Sequence of chain 1.B:
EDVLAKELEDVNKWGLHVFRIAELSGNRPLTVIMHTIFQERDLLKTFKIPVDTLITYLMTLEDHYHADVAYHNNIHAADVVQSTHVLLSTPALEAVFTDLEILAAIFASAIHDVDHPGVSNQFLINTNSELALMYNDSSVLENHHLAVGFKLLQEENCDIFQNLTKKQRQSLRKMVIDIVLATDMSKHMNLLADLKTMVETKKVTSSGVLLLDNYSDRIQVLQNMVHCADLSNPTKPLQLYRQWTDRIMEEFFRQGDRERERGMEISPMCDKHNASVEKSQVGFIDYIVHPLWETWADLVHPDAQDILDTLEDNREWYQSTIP

Binding-site contacts:
Ligand atom C3 contacts residue MET357 of chain 1.B at 3.5 Å (hydrophobic).
Ligand atom O41 contacts residue HIS160 of chain 1.B at 3.1 Å (h-bond).
Ligand atom C5 contacts residue PHE372 of chain 1.B at 3.4 Å (hydrophobic).
Ligand atom C17 contacts residue TYR159 of chain 1.B at 3.7 Å (hydrophobic).
Ligand atom O41 contacts residue ZN1 of chain 1.F at 2.1 Å.
Ligand atom C23 contacts residue MET273 of chain 1.B at 3.5 Å (hydrophobic).
Ligand atom C24 contacts residue MET273 of chain 1.B at 3.6 Å (hydrophobic).
Ligand atom C8 contacts residue PHE372 of chain 1.B at 3.5 Å (hydrophobic).
Ligand atom F38 contacts residue GLY371 of chain 1.B at 2.7 Å.
Ligand atom C30 contacts residue ILE336 of chain 1.B at 3.7 Å (hydrophobic).
Ligand atom C43 contacts residue ASP318 of chain 1.B at 3.5 Å.
Ligand atom C35 contacts residue GLY371 of chain 1.B at 3.6 Å.
Ligand atom C40 contacts residue LEU319 of chain 1.B at 3.6 Å (hydrophobic).
Ligand atom C9 contacts residue PHE372 of chain 1.B at 3.5 Å (hydrophobic).
Ligand atom O42 contacts residue MET273 of chain 1.B at 3.3 Å.
Ligand atom C16 contacts residue ASN321 of chain 1.B at 3.2 Å.
Ligand atom C4 contacts residue PHE372 of chain 1.B at 3.2 Å (hydrophobic).
Ligand atom O7 contacts residue PHE372 of chain 1.B at 3.4 Å.
Ligand atom C43 contacts residue MET273 of chain 1.B at 3.5 Å (hydrophobic).
Ligand atom O15 contacts residue GLN369 of chain 1.B at 3.3 Å (h-bond).
Ligand atom F38 contacts residue PHE372 of chain 1.B at 3.4 Å.
Ligand atom O42 contacts residue HIS160 of chain 1.B at 2.7 Å (h-bond).
Ligand atom O41 contacts residue ASP318 of chain 1.B at 2.9 Å (salt-bridge).
Ligand atom C44 contacts residue MET273 of chain 1.B at 3.7 Å (hydrophobic).
Ligand atom C39 contacts residue MET273 of chain 1.B at 3.5 Å (hydrophobic).
Ligand atom O7 contacts residue MET357 of chain 1.B at 3.4 Å (h-bond).
Ligand atom O41 contacts residue ASP201 of chain 1.B at 3.3 Å (salt-bridge).
Ligand atom C3 contacts residue PHE372 of chain 1.B at 3.6 Å (hydrophobic).
Ligand atom C16 contacts residue TYR159 of chain 1.B at 3.6 Å (hydrophobic).
Ligand atom C25 contacts residue MET273 of chain 1.B at 3.6 Å (hydrophobic).
Ligand atom C39 contacts residue LEU319 of chain 1.B at 3.8 Å (hydrophobic).
Ligand atom C44 contacts residue ASP318 of chain 1.B at 3.4 Å.
Ligand atom C30 contacts residue THR333 of chain 1.B at 3.6 Å.
Ligand atom C11 contacts residue PHE372 of chain 1.B at 3.6 Å (hydrophobic).
Ligand atom O41 contacts residue HIS164 of chain 1.B at 2.9 Å (h-bond).
Ligand atom C10 contacts residue PHE372 of chain 1.B at 3.6 Å (hydrophobic).
Ligand atom F38 contacts residue TYR375 of chain 1.B at 3.4 Å.
Ligand atom C40 contacts residue MET273 of chain 1.B at 3.7 Å (hydrophobic).
Ligand atom C43 contacts residue HIS160 of chain 1.B at 3.2 Å.
Ligand atom C43 contacts residue ZN1 of chain 1.F at 3.3 Å.

This small molecule binds to this protein.
Small molecule (SMILES): COc1c(OCc2ccc(F)cc2)cc2oc3cc4c(c(OC/C=C\C(=O)O)c3c(=O)c2c1CC=C(C)C)C=CC(C)(C)O4